Binding-site contacts:
Ligand atom O6 contacts residue GLY341 of chain 1.C at 4.0 Å.
Ligand atom C1 contacts residue ASN226 of chain 1.C at 1.5 Å.
Ligand atom C5 contacts residue SER404 of chain 1.C at 3.5 Å.
Ligand atom O5 contacts residue ASN226 of chain 1.C at 2.3 Å (h-bond).
Ligand atom O7 contacts residue ASN339 of chain 1.C at 4.4 Å.
Ligand atom C3 contacts residue CYS403 of chain 1.C at 4.3 Å (hydrophobic).
Ligand atom C8 contacts residue CYS403 of chain 1.C at 3.8 Å (hydrophobic).
Ligand atom O5 contacts residue SER404 of chain 1.C at 4.3 Å.
Ligand atom C4 contacts residue SER404 of chain 1.C at 3.7 Å.
Ligand atom C7 contacts residue ASN339 of chain 1.C at 4.3 Å.
Ligand atom C3 contacts residue ASN226 of chain 1.C at 3.9 Å.
Ligand atom C8 contacts residue ASN226 of chain 1.C at 3.5 Å.
Ligand atom N2 contacts residue SER405 of chain 1.C at 4.0 Å.
Ligand atom O3 contacts residue SER404 of chain 1.C at 4.3 Å.
Ligand atom C2 contacts residue SER404 of chain 1.C at 4.1 Å.
Ligand atom O6 contacts residue ASN226 of chain 1.C at 4.3 Å.
Ligand atom C2 contacts residue ASN226 of chain 1.C at 2.6 Å.
Ligand atom N2 contacts residue SER404 of chain 1.C at 4.3 Å.
Ligand atom C8 contacts residue ASN339 of chain 1.C at 3.3 Å.
Ligand atom O4 contacts residue SER404 of chain 1.C at 3.6 Å (h-bond).
Ligand atom C7 contacts residue SER404 of chain 1.C at 3.7 Å.
Ligand atom C1 contacts residue SER404 of chain 1.C at 4.0 Å.
Ligand atom C8 contacts residue SER404 of chain 1.C at 3.4 Å.
Ligand atom C8 contacts residue LEU225 of chain 1.C at 4.2 Å (hydrophobic).
Ligand atom O2 contacts residue ILE397 of chain 1.C at 3.7 Å.
Ligand atom N2 contacts residue ASN226 of chain 1.C at 2.6 Å (h-bond).
Ligand atom C3 contacts residue SER404 of chain 1.C at 3.3 Å.
Ligand atom C7 contacts residue ASN226 of chain 1.C at 3.2 Å.
Ligand atom O3 contacts residue CYS403 of chain 1.C at 3.9 Å.
Ligand atom C1 contacts residue SER405 of chain 1.C at 4.2 Å.
Ligand atom O7 contacts residue ASN226 of chain 1.C at 4.0 Å.
Ligand atom O6 contacts residue NAG1 of chain 1.PB at 3.9 Å.
Ligand atom C5 contacts residue ASN226 of chain 1.C at 3.6 Å.
Ligand atom C8 contacts residue ARG402 of chain 1.C at 4.1 Å.
Ligand atom O6 contacts residue GLU34 of chain 1.C at 3.8 Å.
Ligand atom O7 contacts residue SER404 of chain 1.C at 3.5 Å (h-bond).
Ligand atom C4 contacts residue ASN226 of chain 1.C at 4.2 Å.

The small molecule below binds the protein below.
Small molecule (SMILES): CC(=O)N[C@H]1[C@H](O[C@H]2[C@H](O)[C@@H](NC(C)=O)CO[C@@H]2CO)O[C@H](CO)[C@@H](O[C@@H]2O[C@H](CO[C@H]3O[C@H](CO)[C@@H](O)[C@H](O)[C@@H]3O)[C@@H](O)[C@H](O[C@H]3O[C@H](CO)[C@@H](O)[C@H](O)[C@@H]3O)[C@@H]2O)[C@@H]1O

Sequence of chain 1.C:
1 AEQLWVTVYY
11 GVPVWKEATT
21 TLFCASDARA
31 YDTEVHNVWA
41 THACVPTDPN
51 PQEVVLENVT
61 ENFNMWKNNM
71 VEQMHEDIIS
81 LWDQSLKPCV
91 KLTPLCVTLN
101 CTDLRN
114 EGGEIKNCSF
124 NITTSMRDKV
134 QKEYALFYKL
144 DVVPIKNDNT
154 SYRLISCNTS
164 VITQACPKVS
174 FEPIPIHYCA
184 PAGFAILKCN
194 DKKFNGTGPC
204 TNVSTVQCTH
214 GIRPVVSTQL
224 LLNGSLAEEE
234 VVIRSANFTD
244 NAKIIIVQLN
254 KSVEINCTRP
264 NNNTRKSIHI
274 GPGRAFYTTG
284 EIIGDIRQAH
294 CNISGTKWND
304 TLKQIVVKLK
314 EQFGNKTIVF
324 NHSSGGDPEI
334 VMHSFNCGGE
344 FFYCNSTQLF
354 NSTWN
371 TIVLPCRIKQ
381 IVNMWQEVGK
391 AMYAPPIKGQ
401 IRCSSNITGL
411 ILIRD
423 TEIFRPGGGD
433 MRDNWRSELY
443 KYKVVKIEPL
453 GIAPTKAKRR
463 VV